A protein and the small-molecule ligand that binds it are described below.
Small molecule (SMILES): Cc1nc(Nc2ncc(C(=O)Nc3c(C)cccc3Cl)s2)cc(N2CCN(CCO)CC2)n1

Binding-site contacts:
Ligand atom C12 contacts residue TYR93 of chain 1.B at 3.8 Å (hydrophobic).
Ligand atom N3 contacts residue LEU26 of chain 1.B at 3.7 Å.
Ligand atom C1 contacts residue GLU92 of chain 1.B at 3.6 Å.
Ligand atom C4 contacts residue THR91 of chain 1.B at 3.5 Å.
Ligand atom C18 contacts residue GLY97 of chain 1.B at 3.7 Å.
Ligand atom C10 contacts residue ILE89 of chain 1.B at 3.8 Å (hydrophobic).
Ligand atom N contacts residue MET94 of chain 1.B at 2.8 Å (h-bond).
Ligand atom C10 contacts residue THR91 of chain 1.B at 3.7 Å.
Ligand atom C10 contacts residue ALA46 of chain 1.B at 3.8 Å (hydrophobic).
Ligand atom C8 contacts residue ILE89 of chain 1.B at 3.8 Å (hydrophobic).
Ligand atom C7 contacts residue GLU63 of chain 1.B at 3.7 Å.
Ligand atom N contacts residue TYR93 of chain 1.B at 3.5 Å.
Ligand atom C10 contacts residue LYS48 of chain 1.B at 3.5 Å.
Ligand atom S contacts residue LEU146 of chain 1.B at 3.8 Å.
Ligand atom N1 contacts residue LEU146 of chain 1.B at 3.6 Å.
Ligand atom C13 contacts residue GLY97 of chain 1.B at 3.4 Å.
Ligand atom C11 contacts residue MET94 of chain 1.B at 3.4 Å (hydrophobic).
Ligand atom C7 contacts residue LYS48 of chain 1.B at 3.8 Å.
Ligand atom N1 contacts residue ALA46 of chain 1.B at 3.7 Å.
Ligand atom C12 contacts residue GLY97 of chain 1.B at 3.4 Å.
Ligand atom N1 contacts residue MET94 of chain 1.B at 3.2 Å (h-bond).
Ligand atom C9 contacts residue THR91 of chain 1.B at 3.7 Å.
Ligand atom C2 contacts residue ALA46 of chain 1.B at 3.6 Å (hydrophobic).
Ligand atom C18 contacts residue LYS96 of chain 1.B at 3.6 Å.
Ligand atom C19 contacts residue TYR93 of chain 1.B at 3.4 Å (hydrophobic).
Ligand atom C18 contacts residue SER95 of chain 1.B at 3.0 Å.
Ligand atom O1 contacts residue LYS96 of chain 1.B at 3.7 Å.
Ligand atom C1 contacts residue ALA46 of chain 1.B at 3.3 Å (hydrophobic).
Ligand atom N5 contacts residue GLY97 of chain 1.B at 3.8 Å.
Ligand atom C19 contacts residue GLY97 of chain 1.B at 3.7 Å.
Ligand atom C19 contacts residue SER95 of chain 1.B at 3.1 Å.
Ligand atom N3 contacts residue GLY97 of chain 1.B at 3.8 Å.
Ligand atom C12 contacts residue MET94 of chain 1.B at 3.2 Å (hydrophobic).
Ligand atom N2 contacts residue THR91 of chain 1.B at 3.1 Å (h-bond).
Ligand atom CL contacts residue ALA156 of chain 1.B at 3.5 Å.
Ligand atom O contacts residue VAL34 of chain 1.B at 3.6 Å.
Ligand atom C1 contacts residue LEU146 of chain 1.B at 3.3 Å (hydrophobic).
Ligand atom C6 contacts residue GLU63 of chain 1.B at 3.4 Å.
Ligand atom C8 contacts residue LYS48 of chain 1.B at 3.5 Å.
Ligand atom C2 contacts residue LEU146 of chain 1.B at 3.4 Å (hydrophobic).

Sequence of chain 1.B:
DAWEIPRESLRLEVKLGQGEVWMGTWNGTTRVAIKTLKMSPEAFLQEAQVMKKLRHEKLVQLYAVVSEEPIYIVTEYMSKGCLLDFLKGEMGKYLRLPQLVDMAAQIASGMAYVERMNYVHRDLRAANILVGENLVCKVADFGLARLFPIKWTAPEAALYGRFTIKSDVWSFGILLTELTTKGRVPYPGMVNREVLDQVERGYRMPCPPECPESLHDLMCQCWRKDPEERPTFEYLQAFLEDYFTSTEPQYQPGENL